Sequence of chain 1.C:
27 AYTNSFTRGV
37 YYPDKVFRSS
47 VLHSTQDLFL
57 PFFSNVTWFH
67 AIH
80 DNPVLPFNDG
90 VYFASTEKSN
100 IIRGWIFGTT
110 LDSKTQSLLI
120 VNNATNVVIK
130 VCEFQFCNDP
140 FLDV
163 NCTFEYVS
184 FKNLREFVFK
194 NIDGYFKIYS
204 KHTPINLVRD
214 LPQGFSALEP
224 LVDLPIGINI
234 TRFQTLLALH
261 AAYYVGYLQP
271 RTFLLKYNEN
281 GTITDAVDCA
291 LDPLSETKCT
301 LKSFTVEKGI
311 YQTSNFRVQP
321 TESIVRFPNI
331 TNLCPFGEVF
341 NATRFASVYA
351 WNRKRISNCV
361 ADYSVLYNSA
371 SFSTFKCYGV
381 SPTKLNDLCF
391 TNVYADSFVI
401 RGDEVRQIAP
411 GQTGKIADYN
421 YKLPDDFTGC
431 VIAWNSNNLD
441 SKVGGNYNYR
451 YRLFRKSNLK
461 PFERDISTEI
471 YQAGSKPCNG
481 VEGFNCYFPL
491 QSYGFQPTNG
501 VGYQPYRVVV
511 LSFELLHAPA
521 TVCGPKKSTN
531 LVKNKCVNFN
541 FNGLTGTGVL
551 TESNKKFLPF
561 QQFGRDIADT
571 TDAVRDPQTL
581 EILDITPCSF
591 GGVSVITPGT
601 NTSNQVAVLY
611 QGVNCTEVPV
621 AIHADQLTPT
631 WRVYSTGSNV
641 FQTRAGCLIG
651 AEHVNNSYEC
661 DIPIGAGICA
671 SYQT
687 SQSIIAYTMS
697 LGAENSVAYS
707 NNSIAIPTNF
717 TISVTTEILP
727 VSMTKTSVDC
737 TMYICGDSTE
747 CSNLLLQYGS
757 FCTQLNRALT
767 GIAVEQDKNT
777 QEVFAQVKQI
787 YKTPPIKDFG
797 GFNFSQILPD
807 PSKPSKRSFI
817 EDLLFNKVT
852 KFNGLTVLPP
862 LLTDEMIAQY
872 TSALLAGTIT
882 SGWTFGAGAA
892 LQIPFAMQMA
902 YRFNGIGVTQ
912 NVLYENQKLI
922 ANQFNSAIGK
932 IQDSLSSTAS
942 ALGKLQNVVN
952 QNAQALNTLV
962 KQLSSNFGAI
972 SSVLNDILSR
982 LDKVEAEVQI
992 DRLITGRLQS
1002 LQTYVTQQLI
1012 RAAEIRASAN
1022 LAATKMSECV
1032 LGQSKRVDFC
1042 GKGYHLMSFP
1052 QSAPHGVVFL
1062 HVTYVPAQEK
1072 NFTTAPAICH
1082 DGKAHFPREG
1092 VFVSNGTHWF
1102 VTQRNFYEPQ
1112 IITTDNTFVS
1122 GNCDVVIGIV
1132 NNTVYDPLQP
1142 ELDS

Binding-site contacts:
Ligand atom C8 contacts residue THR602 of chain 1.C at 3.6 Å.
Ligand atom C3 contacts residue ASN601 of chain 1.C at 3.8 Å.
Ligand atom N2 contacts residue ASN601 of chain 1.C at 3.0 Å (h-bond).
Ligand atom C8 contacts residue ASN601 of chain 1.C at 4.4 Å.
Ligand atom C7 contacts residue ASN601 of chain 1.C at 3.2 Å.
Ligand atom C5 contacts residue ASN601 of chain 1.C at 3.7 Å.
Ligand atom C7 contacts residue THR602 of chain 1.C at 3.5 Å.
Ligand atom O7 contacts residue ASN601 of chain 1.C at 3.1 Å (h-bond).
Ligand atom C2 contacts residue ASN601 of chain 1.C at 2.5 Å.
Ligand atom C1 contacts residue ASN601 of chain 1.C at 1.4 Å.
Ligand atom O5 contacts residue ASN601 of chain 1.C at 2.3 Å (h-bond).
Ligand atom C4 contacts residue ASN601 of chain 1.C at 4.2 Å.
Ligand atom O7 contacts residue THR602 of chain 1.C at 2.8 Å (h-bond).

The protein below binds the small molecule below.
Small molecule (SMILES): CC(=O)N[C@@H]1[C@@H](O)[C@H](O)[C@@H](CO)O[C@H]1O